Binding-site contacts:
Ligand atom C6 contacts residue ASP87 of chain 1.A at 3.9 Å.
Ligand atom O5 contacts residue ASP87 of chain 1.A at 4.1 Å.
Ligand atom C8 contacts residue ASN65 of chain 1.A at 4.1 Å.
Ligand atom N2 contacts residue GLU67 of chain 1.A at 3.9 Å.
Ligand atom C7 contacts residue PRO138 of chain 1.A at 4.2 Å (hydrophobic).
Ligand atom C3 contacts residue ASN88 of chain 1.A at 3.7 Å.
Ligand atom N2 contacts residue ASN88 of chain 1.A at 2.8 Å (h-bond).
Ligand atom C4 contacts residue ASN88 of chain 1.A at 4.2 Å.
Ligand atom C8 contacts residue CYS137 of chain 1.A at 4.2 Å (hydrophobic).
Ligand atom C7 contacts residue ASN88 of chain 1.A at 3.6 Å.
Ligand atom C2 contacts residue ASN88 of chain 1.A at 2.4 Å.
Ligand atom O7 contacts residue ASN88 of chain 1.A at 4.0 Å.
Ligand atom O5 contacts residue ASN88 of chain 1.A at 2.4 Å (h-bond).
Ligand atom O7 contacts residue ALA136 of chain 1.A at 4.1 Å.
Ligand atom O7 contacts residue PRO138 of chain 1.A at 4.5 Å.
Ligand atom C5 contacts residue ASN88 of chain 1.A at 3.7 Å.
Ligand atom C8 contacts residue PRO138 of chain 1.A at 3.6 Å (hydrophobic).
Ligand atom C7 contacts residue GLU67 of chain 1.A at 4.2 Å.
Ligand atom C1 contacts residue ASN88 of chain 1.A at 1.4 Å.
Ligand atom C8 contacts residue GLU67 of chain 1.A at 3.6 Å.
Ligand atom C8 contacts residue CYS91 of chain 1.A at 3.8 Å (hydrophobic).
Ligand atom O7 contacts residue ARG222 of chain 1.A at 4.0 Å.

Sequence of chain 1.A:
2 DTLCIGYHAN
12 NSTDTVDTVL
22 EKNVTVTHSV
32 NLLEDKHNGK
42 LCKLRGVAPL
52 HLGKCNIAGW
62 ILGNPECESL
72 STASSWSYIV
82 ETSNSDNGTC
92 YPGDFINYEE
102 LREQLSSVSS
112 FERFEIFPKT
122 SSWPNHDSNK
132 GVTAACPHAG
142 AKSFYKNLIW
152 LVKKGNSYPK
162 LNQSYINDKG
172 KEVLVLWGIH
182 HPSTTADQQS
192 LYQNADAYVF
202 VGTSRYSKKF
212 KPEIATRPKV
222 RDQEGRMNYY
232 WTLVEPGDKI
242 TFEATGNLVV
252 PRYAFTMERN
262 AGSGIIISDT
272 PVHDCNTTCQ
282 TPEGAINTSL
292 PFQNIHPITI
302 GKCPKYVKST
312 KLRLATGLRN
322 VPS

A small-molecule ligand and the protein it binds are described below.
Small molecule (SMILES): CC(=O)N[C@@H]1[C@@H](O)[C@H](O)[C@@H](CO)O[C@H]1O